Binding-site contacts:
Ligand atom C5 contacts residue TRP161 of chain 1.B at 4.3 Å (hydrophobic).
Ligand atom C1 contacts residue TRP161 of chain 1.B at 3.6 Å (hydrophobic).
Ligand atom C1 contacts residue ASN255 of chain 1.B at 2.7 Å.
Ligand atom C2 contacts residue ASN255 of chain 1.B at 3.3 Å.
Ligand atom O5 contacts residue ASN255 of chain 1.B at 3.6 Å (h-bond).
Ligand atom O7 contacts residue ASN255 of chain 1.B at 3.5 Å (h-bond).
Ligand atom C7 contacts residue ASN255 of chain 1.B at 3.8 Å.
Ligand atom N2 contacts residue TRP161 of chain 1.B at 4.3 Å.
Ligand atom N2 contacts residue ASN255 of chain 1.B at 3.2 Å (h-bond).
Ligand atom O5 contacts residue TRP161 of chain 1.B at 4.0 Å.

The small molecule below binds the protein below.
Small molecule (SMILES): CC(=O)N[C@@H]1[C@@H](O)[C@H](O)[C@@H](CO)O[C@H]1O

Sequence of chain 1.B:
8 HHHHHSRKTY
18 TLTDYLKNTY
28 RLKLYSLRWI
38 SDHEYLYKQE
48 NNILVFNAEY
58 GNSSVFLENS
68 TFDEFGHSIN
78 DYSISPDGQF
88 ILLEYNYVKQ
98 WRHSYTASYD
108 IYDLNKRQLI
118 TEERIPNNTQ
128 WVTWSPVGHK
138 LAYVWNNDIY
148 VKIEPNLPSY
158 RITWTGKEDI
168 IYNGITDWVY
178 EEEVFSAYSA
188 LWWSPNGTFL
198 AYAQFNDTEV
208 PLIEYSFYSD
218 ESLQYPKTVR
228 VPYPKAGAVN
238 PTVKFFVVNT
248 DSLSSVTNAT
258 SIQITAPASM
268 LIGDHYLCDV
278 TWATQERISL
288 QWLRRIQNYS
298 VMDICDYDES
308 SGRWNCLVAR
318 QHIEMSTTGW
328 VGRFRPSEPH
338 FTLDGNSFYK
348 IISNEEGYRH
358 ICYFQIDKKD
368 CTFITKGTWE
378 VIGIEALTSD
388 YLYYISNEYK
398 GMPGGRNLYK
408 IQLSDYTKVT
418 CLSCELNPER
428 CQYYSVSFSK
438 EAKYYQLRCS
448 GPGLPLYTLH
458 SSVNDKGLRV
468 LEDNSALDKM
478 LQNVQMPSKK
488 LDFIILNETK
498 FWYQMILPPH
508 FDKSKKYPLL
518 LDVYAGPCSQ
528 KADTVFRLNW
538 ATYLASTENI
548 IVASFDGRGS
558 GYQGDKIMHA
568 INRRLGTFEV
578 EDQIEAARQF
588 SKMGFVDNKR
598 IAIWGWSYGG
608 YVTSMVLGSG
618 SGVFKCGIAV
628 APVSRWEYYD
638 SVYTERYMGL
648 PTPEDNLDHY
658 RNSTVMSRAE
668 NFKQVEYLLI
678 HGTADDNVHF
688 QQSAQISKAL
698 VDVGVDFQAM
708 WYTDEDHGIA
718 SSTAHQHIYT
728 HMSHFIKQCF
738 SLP